Sequence of chain 1.IA:
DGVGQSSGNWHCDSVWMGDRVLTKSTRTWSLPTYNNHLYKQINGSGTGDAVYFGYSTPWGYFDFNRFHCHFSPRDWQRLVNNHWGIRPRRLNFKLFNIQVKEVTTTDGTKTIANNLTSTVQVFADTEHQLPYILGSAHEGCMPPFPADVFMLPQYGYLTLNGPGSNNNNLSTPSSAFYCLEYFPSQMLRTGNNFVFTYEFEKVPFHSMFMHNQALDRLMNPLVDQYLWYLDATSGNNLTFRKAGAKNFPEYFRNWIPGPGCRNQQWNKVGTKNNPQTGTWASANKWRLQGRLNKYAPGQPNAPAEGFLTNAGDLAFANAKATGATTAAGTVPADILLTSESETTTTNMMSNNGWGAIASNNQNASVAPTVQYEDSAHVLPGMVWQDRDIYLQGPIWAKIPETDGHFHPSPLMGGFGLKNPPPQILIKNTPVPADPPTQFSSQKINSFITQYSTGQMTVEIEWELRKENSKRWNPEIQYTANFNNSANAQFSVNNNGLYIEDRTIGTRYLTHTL

A protein and the small-molecule ligand that binds it are described below.
Small molecule (SMILES): Nc1ncnc2c1ncn2[C@H]1C[C@H](O)[C@@H](COP(=O)(O)O)O1

Sequence of chain 1.KA:
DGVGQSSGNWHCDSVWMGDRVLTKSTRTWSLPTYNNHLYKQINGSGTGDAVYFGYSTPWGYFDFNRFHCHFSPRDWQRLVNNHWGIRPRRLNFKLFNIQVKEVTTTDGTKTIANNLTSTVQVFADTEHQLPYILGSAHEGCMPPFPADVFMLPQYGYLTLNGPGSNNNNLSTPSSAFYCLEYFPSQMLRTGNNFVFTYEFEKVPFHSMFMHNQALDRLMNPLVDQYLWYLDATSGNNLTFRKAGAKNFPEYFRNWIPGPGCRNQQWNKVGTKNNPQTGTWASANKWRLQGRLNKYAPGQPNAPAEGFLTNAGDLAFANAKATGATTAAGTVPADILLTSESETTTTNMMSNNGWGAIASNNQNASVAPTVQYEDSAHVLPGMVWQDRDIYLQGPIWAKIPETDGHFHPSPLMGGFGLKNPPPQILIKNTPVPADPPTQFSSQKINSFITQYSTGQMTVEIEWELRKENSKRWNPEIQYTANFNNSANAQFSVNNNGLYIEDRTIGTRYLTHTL

Binding-site contacts:
Ligand atom C2 contacts residue PRO408 of chain 1.KA at 4.0 Å (hydrophobic).
Ligand atom N9 contacts residue PRO408 of chain 1.KA at 3.8 Å.
Ligand atom C6 contacts residue SER409 of chain 1.KA at 3.8 Å.
Ligand atom C5 contacts residue PRO408 of chain 1.KA at 4.2 Å (hydrophobic).
Ligand atom N6 contacts residue PRO408 of chain 1.KA at 4.0 Å.
Ligand atom N1 contacts residue GLY416 of chain 1.KA at 3.1 Å (h-bond).
Ligand atom O1P contacts residue HIS405 of chain 1.IA at 3.9 Å.
Ligand atom N3 contacts residue PRO408 of chain 1.KA at 3.6 Å.
Ligand atom C6 contacts residue PRO408 of chain 1.KA at 3.8 Å (hydrophobic).
Ligand atom N7 contacts residue SER409 of chain 1.KA at 3.2 Å (h-bond).
Ligand atom N6 contacts residue PHE415 of chain 1.KA at 4.4 Å.
Ligand atom N6 contacts residue SER409 of chain 1.KA at 3.3 Å (h-bond).
Ligand atom C4 contacts residue PRO408 of chain 1.KA at 3.9 Å (hydrophobic).
Ligand atom N6 contacts residue GLY416 of chain 1.KA at 3.7 Å.
Ligand atom C5 contacts residue SER409 of chain 1.KA at 3.7 Å.
Ligand atom N1 contacts residue PRO408 of chain 1.KA at 3.8 Å.
Ligand atom N6 contacts residue GLY414 of chain 1.KA at 4.4 Å.
Ligand atom C8 contacts residue HIS407 of chain 1.KA at 3.4 Å.
Ligand atom N7 contacts residue PRO204 of chain 1.KA at 4.1 Å.
Ligand atom C2 contacts residue GLY416 of chain 1.KA at 3.6 Å.
Ligand atom N9 contacts residue HIS407 of chain 1.KA at 4.4 Å.
Ligand atom C5 contacts residue PRO204 of chain 1.KA at 4.1 Å (hydrophobic).
Ligand atom C6 contacts residue PRO204 of chain 1.KA at 4.3 Å (hydrophobic).
Ligand atom N7 contacts residue HIS407 of chain 1.KA at 3.8 Å.
Ligand atom N6 contacts residue PRO204 of chain 1.KA at 4.4 Å.
Ligand atom C8 contacts residue SER409 of chain 1.KA at 4.2 Å.
Ligand atom C6 contacts residue GLY416 of chain 1.KA at 4.2 Å.
Ligand atom C2' contacts residue HIS407 of chain 1.KA at 4.0 Å.
Ligand atom O2P contacts residue ASP403 of chain 1.IA at 3.9 Å.
Ligand atom C2 contacts residue ILE399 of chain 1.KA at 4.3 Å (hydrophobic).
Ligand atom C8 contacts residue PRO408 of chain 1.KA at 4.4 Å (hydrophobic).
Ligand atom C2' contacts residue PRO408 of chain 1.KA at 4.3 Å (hydrophobic).
Ligand atom C1' contacts residue PRO408 of chain 1.KA at 3.9 Å (hydrophobic).
Ligand atom O2P contacts residue HIS407 of chain 1.KA at 4.1 Å.
Ligand atom O2P contacts residue GLY404 of chain 1.IA at 4.2 Å.